Binding-site contacts:
Ligand atom CAO contacts residue NAP1 of chain 1.B at 3.8 Å.
Ligand atom CAP contacts residue NAP1 of chain 1.B at 3.2 Å.
Ligand atom CAR contacts residue PHE311 of chain 1.A at 4.0 Å (hydrophobic).
Ligand atom CAF contacts residue TYR216 of chain 1.A at 3.9 Å (hydrophobic).
Ligand atom CAF contacts residue TYR319 of chain 1.A at 4.0 Å (hydrophobic).
Ligand atom CAJ contacts residue PHE311 of chain 1.A at 3.2 Å (hydrophobic).
Ligand atom CAF contacts residue ASN167 of chain 1.A at 3.7 Å.
Ligand atom OAB contacts residue PHE311 of chain 1.A at 3.9 Å.
Ligand atom OAC contacts residue LEU54 of chain 1.A at 3.8 Å.
Ligand atom SAV contacts residue ACT1 of chain 1.E at 3.7 Å.
Ligand atom CAL contacts residue PHE306 of chain 1.A at 4.0 Å (hydrophobic).
Ligand atom OAA contacts residue NAP1 of chain 1.B at 2.9 Å.
Ligand atom NAU contacts residue LEU54 of chain 1.A at 3.9 Å.
Ligand atom CAG contacts residue TRP227 of chain 1.A at 4.0 Å (hydrophobic).
Ligand atom CAO contacts residue LEU54 of chain 1.A at 3.7 Å (hydrophobic).
Ligand atom OAC contacts residue ACT1 of chain 1.E at 3.0 Å.
Ligand atom OAD contacts residue TYR55 of chain 1.A at 3.1 Å (h-bond).
Ligand atom OAB contacts residue ACT1 of chain 1.E at 4.0 Å.
Ligand atom CAI contacts residue TYR216 of chain 1.A at 3.6 Å (hydrophobic).
Ligand atom CAH contacts residue PHE306 of chain 1.A at 3.7 Å (hydrophobic).
Ligand atom OAA contacts residue HIS117 of chain 1.A at 2.9 Å (h-bond).
Ligand atom OAA contacts residue TYR55 of chain 1.A at 2.4 Å (h-bond).
Ligand atom OAD contacts residue TYR24 of chain 1.A at 3.7 Å.
Ligand atom SAV contacts residue LEU54 of chain 1.A at 4.0 Å.
Ligand atom CAI contacts residue ASN167 of chain 1.A at 3.4 Å.
Ligand atom CAN contacts residue LEU54 of chain 1.A at 3.8 Å (hydrophobic).
Ligand atom CAE contacts residue TYR319 of chain 1.A at 3.8 Å (hydrophobic).
Ligand atom CAG contacts residue PHE311 of chain 1.A at 3.2 Å (hydrophobic).
Ligand atom OAD contacts residue NAP1 of chain 1.B at 3.1 Å.
Ligand atom CAO contacts residue HIS117 of chain 1.A at 3.8 Å.
Ligand atom CAQ contacts residue ACT1 of chain 1.E at 3.5 Å.
Ligand atom CAL contacts residue TRP227 of chain 1.A at 3.4 Å (hydrophobic).
Ligand atom CAP contacts residue TYR55 of chain 1.A at 3.0 Å (hydrophobic).
Ligand atom CAN contacts residue TRP227 of chain 1.A at 3.4 Å (hydrophobic).
Ligand atom CAT contacts residue LEU54 of chain 1.A at 3.7 Å (hydrophobic).
Ligand atom CAK contacts residue ACT1 of chain 1.E at 3.6 Å.
Ligand atom OAC contacts residue HIS117 of chain 1.A at 4.0 Å.
Ligand atom CAT contacts residue TYR55 of chain 1.A at 3.9 Å (hydrophobic).
Ligand atom OAC contacts residue TRP86 of chain 1.A at 3.4 Å.
Ligand atom CAP contacts residue HIS117 of chain 1.A at 4.0 Å.

Sequence of chain 1.A:
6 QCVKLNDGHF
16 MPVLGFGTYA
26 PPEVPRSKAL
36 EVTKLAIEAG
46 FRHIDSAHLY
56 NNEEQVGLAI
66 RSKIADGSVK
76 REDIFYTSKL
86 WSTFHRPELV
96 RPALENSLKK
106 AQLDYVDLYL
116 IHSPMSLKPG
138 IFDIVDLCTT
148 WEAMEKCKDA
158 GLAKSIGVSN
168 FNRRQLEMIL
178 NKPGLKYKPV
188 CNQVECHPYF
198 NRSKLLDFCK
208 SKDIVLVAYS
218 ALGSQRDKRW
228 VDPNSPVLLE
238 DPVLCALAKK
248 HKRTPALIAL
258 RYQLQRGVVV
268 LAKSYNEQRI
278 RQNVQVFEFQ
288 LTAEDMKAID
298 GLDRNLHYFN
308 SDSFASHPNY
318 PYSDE

The small molecule below binds the protein below.
Small molecule (SMILES): O=C(O)[C@@H]1CCCN(S(=O)(=O)c2ccc3ccccc3c2)C1